Binding-site contacts:
Ligand atom O1A contacts residue LYS340 of chain 1.B at 2.8 Å (salt-bridge).
Ligand atom O2B contacts residue GLU166 of chain 1.B at 2.9 Å (salt-bridge).
Ligand atom O2C contacts residue PHE339 of chain 1.B at 3.4 Å (h-bond).
Ligand atom O4' contacts residue GLU162 of chain 1.B at 3.5 Å (salt-bridge).
Ligand atom O3' contacts residue PHE163 of chain 1.B at 2.7 Å (h-bond).
Ligand atom O4' contacts residue NAI1 of chain 1.Q at 3.5 Å.
Ligand atom C3' contacts residue LEU164 of chain 1.B at 3.3 Å (hydrophobic).
Ligand atom O2A contacts residue PHE278 of chain 1.B at 3.4 Å.
Ligand atom O2A contacts residue PHE266 of chain 1.B at 3.4 Å.
Ligand atom C4' contacts residue LYS221 of chain 1.B at 3.3 Å.
Ligand atom C6' contacts residue CYS277 of chain 1.B at 3.4 Å (hydrophobic).
Ligand atom O4' contacts residue LYS221 of chain 1.B at 2.9 Å (salt-bridge).
Ligand atom O2' contacts residue ARG261 of chain 1.A at 2.9 Å (salt-bridge).
Ligand atom O4 contacts residue PHE266 of chain 1.B at 3.2 Å.
Ligand atom O3C contacts residue GLY274 of chain 1.B at 2.9 Å (h-bond).
Ligand atom O6' contacts residue CYS277 of chain 1.B at 3.5 Å.
Ligand atom O2B contacts residue PHE339 of chain 1.B at 3.5 Å.
Ligand atom C4' contacts residue LEU164 of chain 1.B at 3.2 Å (hydrophobic).
Ligand atom C3C contacts residue PHE339 of chain 1.B at 3.5 Å (hydrophobic).
Ligand atom C4C contacts residue GLY274 of chain 1.B at 3.4 Å.
Ligand atom O3' contacts residue ARG261 of chain 1.A at 3.0 Å (salt-bridge).
Ligand atom O4 contacts residue LYS268 of chain 1.B at 3.2 Å (salt-bridge).
Ligand atom O6' contacts residue LYS221 of chain 1.B at 2.6 Å (salt-bridge).
Ligand atom C1' contacts residue PHE278 of chain 1.B at 3.5 Å (hydrophobic).
Ligand atom C6' contacts residue NAI1 of chain 1.Q at 3.2 Å.
Ligand atom O3C contacts residue PHE339 of chain 1.B at 2.7 Å (h-bond).
Ligand atom O4C contacts residue ILE232 of chain 1.B at 3.4 Å.
Ligand atom O2C contacts residue ARG443 of chain 1.B at 3.0 Å (salt-bridge).
Ligand atom C6 contacts residue ILE232 of chain 1.B at 3.6 Å (hydrophobic).
Ligand atom O2 contacts residue SER270 of chain 1.B at 2.8 Å (h-bond).
Ligand atom N3 contacts residue LYS268 of chain 1.B at 2.9 Å (salt-bridge).
Ligand atom O3A contacts residue LYS340 of chain 1.B at 3.3 Å (salt-bridge).
Ligand atom O4' contacts residue PHE163 of chain 1.B at 3.1 Å.
Ligand atom C5' contacts residue LEU164 of chain 1.B at 3.4 Å (hydrophobic).
Ligand atom C3' contacts residue PHE163 of chain 1.B at 3.3 Å (hydrophobic).
Ligand atom O4C contacts residue PHE273 of chain 1.B at 3.2 Å.
Ligand atom O4' contacts residue LEU164 of chain 1.B at 2.6 Å (h-bond).
Ligand atom O6' contacts residue ASN225 of chain 1.B at 3.0 Å (h-bond).
Ligand atom O6' contacts residue NAI1 of chain 1.Q at 3.5 Å.
Ligand atom O3B contacts residue ALA165 of chain 1.B at 3.5 Å.

Sequence of chain 1.A:
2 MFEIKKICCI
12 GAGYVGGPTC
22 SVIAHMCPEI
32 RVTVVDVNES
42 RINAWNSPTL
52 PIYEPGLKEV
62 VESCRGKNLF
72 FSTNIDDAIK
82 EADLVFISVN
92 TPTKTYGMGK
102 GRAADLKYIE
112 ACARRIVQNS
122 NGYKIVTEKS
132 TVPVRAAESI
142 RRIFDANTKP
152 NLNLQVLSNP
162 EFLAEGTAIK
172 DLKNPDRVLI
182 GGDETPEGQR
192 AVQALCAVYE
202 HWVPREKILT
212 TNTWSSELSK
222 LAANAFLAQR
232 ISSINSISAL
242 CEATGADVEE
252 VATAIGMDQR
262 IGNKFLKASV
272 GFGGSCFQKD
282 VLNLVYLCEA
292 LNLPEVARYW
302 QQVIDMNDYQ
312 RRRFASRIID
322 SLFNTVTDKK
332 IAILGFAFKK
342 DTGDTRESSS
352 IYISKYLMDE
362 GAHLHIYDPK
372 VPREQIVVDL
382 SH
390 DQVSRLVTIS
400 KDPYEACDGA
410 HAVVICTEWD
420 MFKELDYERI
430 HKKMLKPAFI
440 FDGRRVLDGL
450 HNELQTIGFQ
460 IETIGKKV

A protein and the small-molecule ligand that binds it are described below.
Small molecule (SMILES): O=c1ccn([C@@H]2O[C@H](CO[P](=O)(O)O[P](=O)(O)O[C@H]3O[C@H](CO)[C@@H](O)[C@H](O)[C@H]3O)[C@@H](O)[C@H]2O)c(=O)[nH]1

Sequence of chain 1.B:
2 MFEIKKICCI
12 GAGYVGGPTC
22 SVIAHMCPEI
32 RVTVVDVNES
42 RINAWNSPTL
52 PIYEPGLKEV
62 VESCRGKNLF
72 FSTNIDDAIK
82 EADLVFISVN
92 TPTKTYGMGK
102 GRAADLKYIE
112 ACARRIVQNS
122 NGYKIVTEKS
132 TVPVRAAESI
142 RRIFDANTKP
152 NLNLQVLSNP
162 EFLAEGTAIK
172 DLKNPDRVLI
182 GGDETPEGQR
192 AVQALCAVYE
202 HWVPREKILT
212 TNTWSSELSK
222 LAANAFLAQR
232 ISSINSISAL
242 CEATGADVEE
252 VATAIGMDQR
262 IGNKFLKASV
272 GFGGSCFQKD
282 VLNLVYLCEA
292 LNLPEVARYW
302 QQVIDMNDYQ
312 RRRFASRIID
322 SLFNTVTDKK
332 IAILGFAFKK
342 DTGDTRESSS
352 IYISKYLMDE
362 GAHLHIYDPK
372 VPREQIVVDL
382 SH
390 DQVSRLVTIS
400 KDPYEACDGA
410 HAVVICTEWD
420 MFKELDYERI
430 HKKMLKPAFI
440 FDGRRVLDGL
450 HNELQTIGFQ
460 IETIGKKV